A small-molecule ligand and the protein it binds are described below.
Small molecule (SMILES): CC(=O)N[C@@H]1[C@@H](O)[C@H](O)[C@@H](CO)O[C@H]1O

Sequence of chain 1.D:
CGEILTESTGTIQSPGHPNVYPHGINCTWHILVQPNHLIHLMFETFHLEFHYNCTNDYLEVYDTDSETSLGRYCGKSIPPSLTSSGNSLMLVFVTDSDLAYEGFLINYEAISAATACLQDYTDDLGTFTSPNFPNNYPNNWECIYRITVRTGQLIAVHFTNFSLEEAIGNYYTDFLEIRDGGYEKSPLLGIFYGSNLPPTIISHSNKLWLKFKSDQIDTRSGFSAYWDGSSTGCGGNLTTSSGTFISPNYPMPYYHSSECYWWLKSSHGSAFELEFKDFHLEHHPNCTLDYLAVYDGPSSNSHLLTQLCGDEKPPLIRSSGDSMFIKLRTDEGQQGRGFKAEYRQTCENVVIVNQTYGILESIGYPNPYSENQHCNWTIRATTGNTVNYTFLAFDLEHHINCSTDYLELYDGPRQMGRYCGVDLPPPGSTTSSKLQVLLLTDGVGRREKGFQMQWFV

Binding-site contacts:
Ligand atom N2 contacts residue ASN388 of chain 1.D at 2.8 Å (h-bond).
Ligand atom O7 contacts residue ASN388 of chain 1.D at 4.0 Å.
Ligand atom C8 contacts residue ASN388 of chain 1.D at 3.4 Å.
Ligand atom C8 contacts residue VAL457 of chain 1.D at 4.2 Å (hydrophobic).
Ligand atom C5 contacts residue SER429 of chain 1.D at 4.2 Å.
Ligand atom C3 contacts residue ASN388 of chain 1.D at 3.8 Å.
Ligand atom C1 contacts residue ASN388 of chain 1.D at 1.4 Å.
Ligand atom C5 contacts residue ASN388 of chain 1.D at 3.7 Å.
Ligand atom C2 contacts residue ASN388 of chain 1.D at 2.5 Å.
Ligand atom C1 contacts residue SER429 of chain 1.D at 3.6 Å.
Ligand atom C4 contacts residue ASN388 of chain 1.D at 4.3 Å.
Ligand atom O5 contacts residue ASN388 of chain 1.D at 2.4 Å (h-bond).
Ligand atom O5 contacts residue SER429 of chain 1.D at 3.6 Å.
Ligand atom C7 contacts residue ASN388 of chain 1.D at 3.2 Å.